The small molecule below binds the protein below.
Small molecule (SMILES): COc1ccc(C)cc1N1CC(C(=O)Nc2nc3ccccc3[nH]2)CC1=O

Sequence of chain 1.G:
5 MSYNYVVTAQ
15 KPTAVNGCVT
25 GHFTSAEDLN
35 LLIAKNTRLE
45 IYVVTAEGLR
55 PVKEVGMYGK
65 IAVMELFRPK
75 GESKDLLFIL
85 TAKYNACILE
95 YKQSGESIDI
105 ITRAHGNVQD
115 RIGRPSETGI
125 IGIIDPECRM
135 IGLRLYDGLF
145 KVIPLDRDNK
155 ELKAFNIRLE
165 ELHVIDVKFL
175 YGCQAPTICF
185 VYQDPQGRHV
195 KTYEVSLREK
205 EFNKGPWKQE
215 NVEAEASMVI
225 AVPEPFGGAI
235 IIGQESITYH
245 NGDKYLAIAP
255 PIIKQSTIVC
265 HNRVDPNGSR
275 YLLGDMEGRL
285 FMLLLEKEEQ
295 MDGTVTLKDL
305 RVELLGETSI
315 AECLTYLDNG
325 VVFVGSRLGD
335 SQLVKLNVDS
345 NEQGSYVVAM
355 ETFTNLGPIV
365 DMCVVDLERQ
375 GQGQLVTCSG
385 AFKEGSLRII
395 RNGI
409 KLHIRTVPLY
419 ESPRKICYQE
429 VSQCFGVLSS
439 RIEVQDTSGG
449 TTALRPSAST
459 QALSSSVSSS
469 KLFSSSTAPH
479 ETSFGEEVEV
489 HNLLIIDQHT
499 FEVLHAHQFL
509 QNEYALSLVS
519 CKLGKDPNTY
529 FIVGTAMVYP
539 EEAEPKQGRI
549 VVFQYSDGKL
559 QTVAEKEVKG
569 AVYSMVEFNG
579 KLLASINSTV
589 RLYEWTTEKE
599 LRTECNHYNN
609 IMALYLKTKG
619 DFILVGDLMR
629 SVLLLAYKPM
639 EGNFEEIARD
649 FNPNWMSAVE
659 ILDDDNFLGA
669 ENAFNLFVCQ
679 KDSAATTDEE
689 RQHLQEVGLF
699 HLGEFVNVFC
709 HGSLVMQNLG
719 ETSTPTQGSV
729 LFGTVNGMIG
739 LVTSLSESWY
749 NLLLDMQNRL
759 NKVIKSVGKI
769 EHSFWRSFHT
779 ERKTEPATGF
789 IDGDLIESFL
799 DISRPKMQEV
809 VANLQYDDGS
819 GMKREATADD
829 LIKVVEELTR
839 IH

Binding-site contacts:
Ligand atom C4 contacts residue TYR107 of chain 1.H at 3.5 Å (hydrophobic).
Ligand atom C8 contacts residue ILE25 of chain 1.H at 3.7 Å (hydrophobic).
Ligand atom C11 contacts residue ARG628 of chain 1.G at 3.6 Å.
Ligand atom C16 contacts residue ALA46 of chain 1.H at 3.7 Å (hydrophobic).
Ligand atom C12 contacts residue ILE25 of chain 1.H at 3.4 Å (hydrophobic).
Ligand atom C1 contacts residue ASP109 of chain 1.H at 3.4 Å.
Ligand atom O2 contacts residue TYR107 of chain 1.H at 3.8 Å.
Ligand atom C6 contacts residue ASP109 of chain 1.H at 3.4 Å.
Ligand atom O1 contacts residue ILE609 of chain 1.G at 3.8 Å.
Ligand atom C11 contacts residue ILE25 of chain 1.H at 3.5 Å (hydrophobic).
Ligand atom C19 contacts residue ALA46 of chain 1.H at 3.9 Å (hydrophobic).
Ligand atom C13 contacts residue ILE25 of chain 1.H at 3.5 Å (hydrophobic).
Ligand atom O1 contacts residue MET627 of chain 1.G at 3.9 Å.
Ligand atom C20 contacts residue LEU158 of chain 1.H at 3.5 Å (hydrophobic).
Ligand atom C19 contacts residue LEU158 of chain 1.H at 3.7 Å (hydrophobic).
Ligand atom C13 contacts residue ARG628 of chain 1.G at 3.4 Å.
Ligand atom C19 contacts residue PHE105 of chain 1.H at 3.5 Å (hydrophobic).
Ligand atom N4 contacts residue MET108 of chain 1.H at 3.1 Å (h-bond).
Ligand atom C3 contacts residue ILE25 of chain 1.H at 3.9 Å (hydrophobic).
Ligand atom C14 contacts residue ASN608 of chain 1.G at 3.8 Å.
Ligand atom C13 contacts residue PHE649 of chain 1.G at 3.8 Å (hydrophobic).
Ligand atom C6 contacts residue HIS110 of chain 1.H at 3.8 Å.
Ligand atom C16 contacts residue LEU158 of chain 1.H at 3.9 Å (hydrophobic).
Ligand atom N1 contacts residue TYR107 of chain 1.H at 3.5 Å.
Ligand atom N1 contacts residue MET108 of chain 1.H at 2.9 Å (h-bond).
Ligand atom C20 contacts residue GLU106 of chain 1.H at 3.2 Å.
Ligand atom C10 contacts residue ARG647 of chain 1.G at 3.6 Å.
Ligand atom C9 contacts residue ASN607 of chain 1.G at 3.8 Å.
Ligand atom C1 contacts residue MET108 of chain 1.H at 3.6 Å (hydrophobic).
Ligand atom C4 contacts residue ILE25 of chain 1.H at 3.8 Å (hydrophobic).
Ligand atom O1 contacts residue ARG628 of chain 1.G at 3.3 Å.
Ligand atom C20 contacts residue ALA46 of chain 1.H at 3.7 Å (hydrophobic).
Ligand atom O2 contacts residue ILE609 of chain 1.G at 3.6 Å.
Ligand atom C14 contacts residue ASN607 of chain 1.G at 3.5 Å.
Ligand atom C7 contacts residue ILE25 of chain 1.H at 3.9 Å (hydrophobic).
Ligand atom N3 contacts residue ILE25 of chain 1.H at 3.8 Å.
Ligand atom C2 contacts residue MET108 of chain 1.H at 3.6 Å (hydrophobic).
Ligand atom C13 contacts residue ARG647 of chain 1.G at 3.7 Å.
Ligand atom C12 contacts residue ARG628 of chain 1.G at 3.5 Å.
Ligand atom C3 contacts residue MET108 of chain 1.H at 3.6 Å (hydrophobic).

Sequence of chain 1.H:
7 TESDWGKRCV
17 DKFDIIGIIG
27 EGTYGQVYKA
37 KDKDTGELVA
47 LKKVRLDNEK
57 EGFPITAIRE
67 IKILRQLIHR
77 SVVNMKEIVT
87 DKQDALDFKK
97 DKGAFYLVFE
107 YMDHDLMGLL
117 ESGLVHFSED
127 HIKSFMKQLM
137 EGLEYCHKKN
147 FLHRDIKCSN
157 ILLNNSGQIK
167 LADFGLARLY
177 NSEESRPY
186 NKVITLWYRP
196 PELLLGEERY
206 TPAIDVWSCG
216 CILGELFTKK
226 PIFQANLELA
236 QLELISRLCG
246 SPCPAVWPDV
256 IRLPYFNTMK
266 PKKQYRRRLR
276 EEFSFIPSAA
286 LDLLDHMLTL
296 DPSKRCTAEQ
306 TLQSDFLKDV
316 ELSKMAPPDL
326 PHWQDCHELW